The protein below binds the small molecule below.
Small molecule (SMILES): CC(=O)N[C@@H]1[C@@H](O)[C@H](O)[C@@H](CO)O[C@H]1O

Binding-site contacts:
Ligand atom C5 contacts residue ASN154 of chain 1.A at 4.0 Å.
Ligand atom N2 contacts residue PHE3 of chain 1.A at 4.3 Å.
Ligand atom C1 contacts residue ASN5 of chain 1.A at 1.5 Å.
Ligand atom C2 contacts residue ASN5 of chain 1.A at 2.4 Å.
Ligand atom C4 contacts residue ASN154 of chain 1.A at 4.5 Å.
Ligand atom C7 contacts residue ASN5 of chain 1.A at 3.4 Å.
Ligand atom C2 contacts residue ASN154 of chain 1.A at 4.0 Å.
Ligand atom C7 contacts residue PHE3 of chain 1.A at 4.2 Å (hydrophobic).
Ligand atom N2 contacts residue ASN154 of chain 1.A at 3.9 Å.
Ligand atom O5 contacts residue ASN5 of chain 1.A at 2.5 Å (h-bond).
Ligand atom N2 contacts residue ASN5 of chain 1.A at 2.6 Å (h-bond).
Ligand atom C1 contacts residue ASN154 of chain 1.A at 3.8 Å.
Ligand atom O7 contacts residue ASN5 of chain 1.A at 3.4 Å (h-bond).
Ligand atom O6 contacts residue VAL228 of chain 1.A at 3.9 Å.
Ligand atom C5 contacts residue ASN5 of chain 1.A at 3.8 Å.
Ligand atom C4 contacts residue ASN5 of chain 1.A at 4.2 Å.
Ligand atom C3 contacts residue ASN5 of chain 1.A at 3.7 Å.
Ligand atom O7 contacts residue PHE3 of chain 1.A at 4.0 Å.
Ligand atom O5 contacts residue ASN154 of chain 1.A at 4.4 Å.
Ligand atom O5 contacts residue GLN153 of chain 1.A at 4.5 Å.
Ligand atom C3 contacts residue ASN154 of chain 1.A at 3.8 Å.
Ligand atom O6 contacts residue GLN153 of chain 1.A at 3.5 Å (h-bond).
Ligand atom C8 contacts residue GLU2 of chain 1.A at 3.6 Å.

Sequence of chain 1.A:
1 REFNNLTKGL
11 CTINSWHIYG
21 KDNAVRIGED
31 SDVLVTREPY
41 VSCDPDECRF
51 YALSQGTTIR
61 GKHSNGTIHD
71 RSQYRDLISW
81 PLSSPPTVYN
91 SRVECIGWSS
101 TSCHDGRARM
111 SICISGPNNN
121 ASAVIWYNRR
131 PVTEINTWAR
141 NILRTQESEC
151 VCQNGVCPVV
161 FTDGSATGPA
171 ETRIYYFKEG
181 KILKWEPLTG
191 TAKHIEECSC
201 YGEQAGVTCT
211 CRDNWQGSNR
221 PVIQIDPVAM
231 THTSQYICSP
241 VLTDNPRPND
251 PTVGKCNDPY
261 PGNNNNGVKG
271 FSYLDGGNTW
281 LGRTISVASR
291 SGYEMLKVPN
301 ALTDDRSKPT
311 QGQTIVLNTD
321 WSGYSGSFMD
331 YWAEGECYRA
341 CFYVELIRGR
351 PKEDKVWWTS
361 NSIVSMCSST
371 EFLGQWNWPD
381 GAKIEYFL